A small-molecule ligand and the protein it binds are described below.
Small molecule (SMILES): CS(=O)c1sc(Cl)c2c1C(=O)CCC2

Sequence of chain 1.A:
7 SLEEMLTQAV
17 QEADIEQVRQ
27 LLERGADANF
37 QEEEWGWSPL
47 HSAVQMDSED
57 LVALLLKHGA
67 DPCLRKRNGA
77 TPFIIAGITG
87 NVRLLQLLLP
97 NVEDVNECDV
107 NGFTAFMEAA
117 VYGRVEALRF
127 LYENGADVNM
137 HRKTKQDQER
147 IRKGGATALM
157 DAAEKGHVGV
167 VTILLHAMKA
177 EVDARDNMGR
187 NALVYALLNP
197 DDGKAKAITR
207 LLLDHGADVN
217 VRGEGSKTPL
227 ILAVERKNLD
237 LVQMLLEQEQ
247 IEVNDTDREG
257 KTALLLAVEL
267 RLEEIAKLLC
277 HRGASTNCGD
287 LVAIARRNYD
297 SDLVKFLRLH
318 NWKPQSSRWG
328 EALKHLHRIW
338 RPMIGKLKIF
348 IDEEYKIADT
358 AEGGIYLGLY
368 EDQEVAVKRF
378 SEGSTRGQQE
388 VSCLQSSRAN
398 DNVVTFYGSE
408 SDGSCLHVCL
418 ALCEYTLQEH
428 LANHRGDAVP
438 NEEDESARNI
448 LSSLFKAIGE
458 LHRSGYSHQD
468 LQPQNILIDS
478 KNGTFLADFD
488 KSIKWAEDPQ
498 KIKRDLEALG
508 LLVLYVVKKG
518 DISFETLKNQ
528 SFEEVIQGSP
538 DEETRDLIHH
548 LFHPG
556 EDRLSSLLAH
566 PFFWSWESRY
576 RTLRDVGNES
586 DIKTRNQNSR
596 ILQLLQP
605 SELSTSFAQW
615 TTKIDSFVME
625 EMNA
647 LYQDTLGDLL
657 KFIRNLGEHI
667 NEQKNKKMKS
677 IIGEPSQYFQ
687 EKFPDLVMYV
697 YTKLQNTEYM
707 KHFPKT

Binding-site contacts:
Ligand atom S1 contacts residue ALA373 of chain 1.A at 4.3 Å.
Ligand atom O1 contacts residue GLN471 of chain 1.A at 4.1 Å.
Ligand atom C9 contacts residue ALA373 of chain 1.A at 4.4 Å (hydrophobic).
Ligand atom O2 contacts residue ALA484 of chain 1.A at 3.8 Å.
Ligand atom C5 contacts residue ILE354 of chain 1.A at 4.1 Å (hydrophobic).
Ligand atom CL1 contacts residue GLU421 of chain 1.A at 4.2 Å.
Ligand atom C1 contacts residue ILE362 of chain 1.A at 4.2 Å (hydrophobic).
Ligand atom C9 contacts residue ALA418 of chain 1.A at 4.5 Å (hydrophobic).
Ligand atom O2 contacts residue LEU474 of chain 1.A at 4.2 Å.
Ligand atom C9 contacts residue LEU474 of chain 1.A at 3.8 Å (hydrophobic).
Ligand atom C8 contacts residue GLN471 of chain 1.A at 4.2 Å.
Ligand atom CL1 contacts residue CYS420 of chain 1.A at 3.3 Å.
Ligand atom S1 contacts residue LEU474 of chain 1.A at 3.6 Å.
Ligand atom C2 contacts residue LEU474 of chain 1.A at 4.2 Å (hydrophobic).
Ligand atom C3 contacts residue ILE354 of chain 1.A at 4.0 Å (hydrophobic).
Ligand atom C7 contacts residue ALA355 of chain 1.A at 4.1 Å (hydrophobic).
Ligand atom C1 contacts residue LEU474 of chain 1.A at 3.7 Å (hydrophobic).
Ligand atom C9 contacts residue LEU417 of chain 1.A at 3.6 Å (hydrophobic).
Ligand atom CL1 contacts residue ILE354 of chain 1.A at 3.9 Å.
Ligand atom O1 contacts residue ASP485 of chain 1.A at 4.3 Å.
Ligand atom CL1 contacts residue TRP326 of chain 1.A at 3.8 Å.
Ligand atom C6 contacts residue ALA355 of chain 1.A at 3.6 Å (hydrophobic).
Ligand atom C4 contacts residue LEU474 of chain 1.A at 4.3 Å (hydrophobic).
Ligand atom S2 contacts residue LEU474 of chain 1.A at 4.1 Å.
Ligand atom C7 contacts residue GLN471 of chain 1.A at 3.8 Å.
Ligand atom O2 contacts residue ASP485 of chain 1.A at 3.5 Å (salt-bridge).
Ligand atom C3 contacts residue LEU474 of chain 1.A at 4.3 Å (hydrophobic).
Ligand atom C4 contacts residue ILE354 of chain 1.A at 3.8 Å (hydrophobic).
Ligand atom C2 contacts residue ILE362 of chain 1.A at 4.4 Å (hydrophobic).
Ligand atom CL1 contacts residue TYR422 of chain 1.A at 4.5 Å.